Binding-site contacts:
Ligand atom N2 contacts residue ASN301 of chain 1.F at 2.9 Å (h-bond).
Ligand atom O7 contacts residue ASN301 of chain 1.F at 3.7 Å.
Ligand atom O5 contacts residue THR383 of chain 1.F at 3.4 Å (h-bond).
Ligand atom O5 contacts residue ASN301 of chain 1.F at 2.4 Å (h-bond).
Ligand atom C1 contacts residue ASN301 of chain 1.F at 1.4 Å.
Ligand atom C8 contacts residue HIS299 of chain 1.F at 4.5 Å.
Ligand atom C1 contacts residue THR383 of chain 1.F at 4.1 Å.
Ligand atom C7 contacts residue ASN301 of chain 1.F at 3.5 Å.
Ligand atom C7 contacts residue HIS299 of chain 1.F at 3.5 Å.
Ligand atom C5 contacts residue THR383 of chain 1.F at 3.9 Å.
Ligand atom C3 contacts residue ASN301 of chain 1.F at 3.8 Å.
Ligand atom C8 contacts residue ARG412 of chain 1.F at 3.4 Å.
Ligand atom C1 contacts residue HIS299 of chain 1.F at 4.1 Å.
Ligand atom C8 contacts residue THR267 of chain 1.F at 3.8 Å.
Ligand atom C2 contacts residue ASN301 of chain 1.F at 2.4 Å.
Ligand atom C6 contacts residue THR383 of chain 1.F at 3.8 Å.
Ligand atom C4 contacts residue ASN301 of chain 1.F at 4.2 Å.
Ligand atom N2 contacts residue HIS299 of chain 1.F at 4.4 Å.
Ligand atom C5 contacts residue ASN301 of chain 1.F at 3.7 Å.
Ligand atom O7 contacts residue HIS299 of chain 1.F at 2.3 Å (h-bond).
Ligand atom O5 contacts residue SER381 of chain 1.F at 4.2 Å.
Ligand atom C3 contacts residue HIS299 of chain 1.F at 4.4 Å.
Ligand atom O7 contacts residue THR267 of chain 1.F at 4.3 Å.

Sequence of chain 1.F:
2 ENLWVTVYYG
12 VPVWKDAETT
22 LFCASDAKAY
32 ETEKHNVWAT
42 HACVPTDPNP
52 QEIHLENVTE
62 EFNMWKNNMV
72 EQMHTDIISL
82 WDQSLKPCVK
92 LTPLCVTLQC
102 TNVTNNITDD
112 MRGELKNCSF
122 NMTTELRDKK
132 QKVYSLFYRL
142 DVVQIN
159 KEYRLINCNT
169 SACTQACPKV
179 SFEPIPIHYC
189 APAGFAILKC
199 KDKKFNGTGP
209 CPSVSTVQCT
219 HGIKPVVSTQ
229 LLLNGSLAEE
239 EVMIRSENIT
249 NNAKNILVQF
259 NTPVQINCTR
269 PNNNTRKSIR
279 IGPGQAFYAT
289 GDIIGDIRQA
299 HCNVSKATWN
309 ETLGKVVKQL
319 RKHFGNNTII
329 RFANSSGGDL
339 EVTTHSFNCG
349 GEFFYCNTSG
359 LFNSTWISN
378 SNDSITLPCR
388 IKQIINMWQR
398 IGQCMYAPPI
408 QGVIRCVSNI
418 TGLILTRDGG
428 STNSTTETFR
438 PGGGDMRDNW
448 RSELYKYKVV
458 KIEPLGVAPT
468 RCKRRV

This small molecule binds to this protein.
Small molecule (SMILES): CC(=O)N[C@@H]1[C@@H](O)[C@H](O)[C@@H](CO)O[C@H]1O